A protein and the small-molecule ligand that binds it are described below.
Small molecule (SMILES): Nc1ncnc2c1ncn2[C@@H]1O[C@H](COP(=O)(O)OP(=O)(O)OP(O)(O)=S)[C@@H](O)[C@H]1O

Sequence of chain 1.B:
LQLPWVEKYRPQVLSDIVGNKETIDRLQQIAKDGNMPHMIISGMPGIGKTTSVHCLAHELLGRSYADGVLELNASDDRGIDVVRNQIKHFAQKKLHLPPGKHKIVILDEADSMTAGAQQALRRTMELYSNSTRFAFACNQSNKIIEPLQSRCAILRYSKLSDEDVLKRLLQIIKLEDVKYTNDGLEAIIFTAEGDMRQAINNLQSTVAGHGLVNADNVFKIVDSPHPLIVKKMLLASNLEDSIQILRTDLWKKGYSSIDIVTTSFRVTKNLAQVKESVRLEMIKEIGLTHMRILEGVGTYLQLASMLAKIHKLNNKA

Sequence of chain 1.C:
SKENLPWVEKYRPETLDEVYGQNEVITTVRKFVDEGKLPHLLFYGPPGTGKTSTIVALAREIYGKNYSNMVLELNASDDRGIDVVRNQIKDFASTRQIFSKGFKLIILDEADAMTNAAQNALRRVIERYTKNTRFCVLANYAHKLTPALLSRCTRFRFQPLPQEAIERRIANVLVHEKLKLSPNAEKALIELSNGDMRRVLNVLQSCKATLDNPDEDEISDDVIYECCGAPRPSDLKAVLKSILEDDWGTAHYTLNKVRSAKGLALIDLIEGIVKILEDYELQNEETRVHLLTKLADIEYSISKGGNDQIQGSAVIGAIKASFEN

Binding-site contacts:
Ligand atom O1A contacts residue MG1 of chain 1.N at 3.4 Å.
Ligand atom O1B contacts residue MG1 of chain 1.N at 2.1 Å.
Ligand atom N9 contacts residue MET202 of chain 1.B at 3.6 Å.
Ligand atom O5' contacts residue THR57 of chain 1.B at 3.4 Å (h-bond).
Ligand atom O3G contacts residue ARG160 of chain 1.C at 3.4 Å (salt-bridge).
Ligand atom O2A contacts residue GLY54 of chain 1.B at 3.3 Å.
Ligand atom N6 contacts residue VAL24 of chain 1.B at 2.5 Å (h-bond).
Ligand atom PA contacts residue THR57 of chain 1.B at 3.6 Å.
Ligand atom O2A contacts residue LYS55 of chain 1.B at 3.2 Å (salt-bridge).
Ligand atom O2A contacts residue THR57 of chain 1.B at 3.0 Å (h-bond).
Ligand atom O3G contacts residue MG1 of chain 1.N at 2.2 Å.
Ligand atom O2G contacts residue GLY52 of chain 1.B at 3.0 Å (h-bond).
Ligand atom N1 contacts residue VAL24 of chain 1.B at 3.5 Å.
Ligand atom O2B contacts residue GLY54 of chain 1.B at 2.7 Å (h-bond).
Ligand atom O2' contacts residue VAL12 of chain 1.B at 3.0 Å (h-bond).
Ligand atom S1G contacts residue ASN145 of chain 1.B at 3.4 Å (h-bond).
Ligand atom C3' contacts residue THR57 of chain 1.B at 3.5 Å.
Ligand atom PB contacts residue MG1 of chain 1.N at 3.3 Å.
Ligand atom O3' contacts residue ARG16 of chain 1.B at 3.3 Å.
Ligand atom C4 contacts residue MET202 of chain 1.B at 3.5 Å (hydrophobic).
Ligand atom PB contacts residue GLY52 of chain 1.B at 3.6 Å.
Ligand atom C2 contacts residue ARG174 of chain 1.B at 3.4 Å.
Ligand atom PG contacts residue MG1 of chain 1.N at 3.2 Å.
Ligand atom C5' contacts residue ARG203 of chain 1.B at 3.4 Å.
Ligand atom O2A contacts residue THR56 of chain 1.B at 3.3 Å (h-bond).
Ligand atom O3G contacts residue ARG203 of chain 1.B at 3.6 Å (salt-bridge).
Ligand atom N7 contacts residue ILE53 of chain 1.B at 3.0 Å (h-bond).
Ligand atom O3A contacts residue GLY52 of chain 1.B at 3.3 Å.
Ligand atom PG contacts residue GLY52 of chain 1.B at 3.4 Å.
Ligand atom O3B contacts residue LYS55 of chain 1.B at 2.8 Å (salt-bridge).
Ligand atom PB contacts residue LYS55 of chain 1.B at 3.4 Å.
Ligand atom O2B contacts residue LYS55 of chain 1.B at 2.6 Å (salt-bridge).
Ligand atom O3B contacts residue GLY52 of chain 1.B at 2.6 Å (h-bond).
Ligand atom O2G contacts residue ARG203 of chain 1.B at 2.8 Å (salt-bridge).
Ligand atom N7 contacts residue GLY54 of chain 1.B at 3.3 Å.
Ligand atom O1B contacts residue THR56 of chain 1.B at 3.1 Å (h-bond).
Ligand atom N6 contacts residue ILE23 of chain 1.B at 3.5 Å.
Ligand atom O2G contacts residue PRO51 of chain 1.B at 3.4 Å.
Ligand atom C8 contacts residue GLY54 of chain 1.B at 3.5 Å.
Ligand atom O2B contacts residue ILE53 of chain 1.B at 3.1 Å (h-bond).